Binding-site contacts:
Ligand atom C1 contacts residue ASN165 of chain 1.B at 1.5 Å.
Ligand atom N2 contacts residue GLU132 of chain 1.B at 4.4 Å.
Ligand atom C8 contacts residue SER112 of chain 1.B at 4.2 Å.
Ligand atom O7 contacts residue SER112 of chain 1.B at 3.4 Å (h-bond).
Ligand atom C7 contacts residue SER112 of chain 1.B at 4.1 Å.
Ligand atom C3 contacts residue ASN165 of chain 1.B at 3.9 Å.
Ligand atom C4 contacts residue ASN165 of chain 1.B at 4.3 Å.
Ligand atom O5 contacts residue ASN165 of chain 1.B at 2.4 Å (h-bond).
Ligand atom C7 contacts residue ASN165 of chain 1.B at 4.0 Å.
Ligand atom N2 contacts residue ASN165 of chain 1.B at 2.9 Å (h-bond).
Ligand atom C2 contacts residue ASN165 of chain 1.B at 2.5 Å.
Ligand atom C7 contacts residue GLU132 of chain 1.B at 4.2 Å.
Ligand atom C5 contacts residue ASN165 of chain 1.B at 3.8 Å.
Ligand atom C8 contacts residue GLU132 of chain 1.B at 3.7 Å.

Sequence of chain 1.B:
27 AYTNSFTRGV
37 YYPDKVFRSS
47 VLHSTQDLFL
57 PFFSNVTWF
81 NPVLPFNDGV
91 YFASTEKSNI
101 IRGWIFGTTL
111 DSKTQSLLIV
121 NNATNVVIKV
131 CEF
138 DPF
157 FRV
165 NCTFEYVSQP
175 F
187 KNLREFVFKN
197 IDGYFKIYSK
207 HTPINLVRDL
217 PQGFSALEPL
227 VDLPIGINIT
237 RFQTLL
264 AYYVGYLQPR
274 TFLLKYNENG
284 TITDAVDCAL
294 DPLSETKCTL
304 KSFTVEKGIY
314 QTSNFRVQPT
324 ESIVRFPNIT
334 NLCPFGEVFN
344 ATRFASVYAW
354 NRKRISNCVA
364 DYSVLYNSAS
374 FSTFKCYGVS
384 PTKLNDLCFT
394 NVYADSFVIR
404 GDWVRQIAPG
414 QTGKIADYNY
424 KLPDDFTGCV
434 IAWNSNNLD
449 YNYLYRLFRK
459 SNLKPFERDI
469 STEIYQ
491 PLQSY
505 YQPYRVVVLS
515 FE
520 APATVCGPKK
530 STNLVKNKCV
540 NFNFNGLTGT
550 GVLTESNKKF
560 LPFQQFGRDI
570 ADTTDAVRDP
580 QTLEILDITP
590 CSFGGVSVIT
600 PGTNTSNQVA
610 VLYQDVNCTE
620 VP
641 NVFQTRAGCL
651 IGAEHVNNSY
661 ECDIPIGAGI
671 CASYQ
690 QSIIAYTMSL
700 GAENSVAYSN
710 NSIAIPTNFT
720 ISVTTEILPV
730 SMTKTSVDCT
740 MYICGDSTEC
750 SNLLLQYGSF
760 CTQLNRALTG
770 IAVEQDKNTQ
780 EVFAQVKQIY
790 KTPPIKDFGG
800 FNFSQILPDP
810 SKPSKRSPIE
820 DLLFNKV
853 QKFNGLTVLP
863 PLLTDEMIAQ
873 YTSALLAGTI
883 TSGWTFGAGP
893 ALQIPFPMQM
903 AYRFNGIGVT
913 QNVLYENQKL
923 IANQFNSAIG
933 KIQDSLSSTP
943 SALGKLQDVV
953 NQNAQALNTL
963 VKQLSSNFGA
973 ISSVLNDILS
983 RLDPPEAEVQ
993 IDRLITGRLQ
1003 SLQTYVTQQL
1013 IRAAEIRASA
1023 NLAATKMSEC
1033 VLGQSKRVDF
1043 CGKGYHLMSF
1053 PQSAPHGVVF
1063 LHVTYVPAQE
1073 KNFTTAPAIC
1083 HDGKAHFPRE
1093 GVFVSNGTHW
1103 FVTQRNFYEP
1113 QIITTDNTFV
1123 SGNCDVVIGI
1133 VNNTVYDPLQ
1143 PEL

The small molecule below binds the protein below.
Small molecule (SMILES): CC(=O)N[C@@H]1[C@@H](O)[C@H](O)[C@@H](CO)O[C@H]1O